A protein and the small-molecule ligand that binds it are described below.
Small molecule (SMILES): CO[C@H]1O[C@H](Cn2cc(CNC(=O)CCC(=O)N[C@@H]3O[C@H](CO)[C@H](O)[C@H](O)[C@H]3O)nn2)[C@@H](O)[C@H](O)[C@H]1O

Sequence of chain 1.B:
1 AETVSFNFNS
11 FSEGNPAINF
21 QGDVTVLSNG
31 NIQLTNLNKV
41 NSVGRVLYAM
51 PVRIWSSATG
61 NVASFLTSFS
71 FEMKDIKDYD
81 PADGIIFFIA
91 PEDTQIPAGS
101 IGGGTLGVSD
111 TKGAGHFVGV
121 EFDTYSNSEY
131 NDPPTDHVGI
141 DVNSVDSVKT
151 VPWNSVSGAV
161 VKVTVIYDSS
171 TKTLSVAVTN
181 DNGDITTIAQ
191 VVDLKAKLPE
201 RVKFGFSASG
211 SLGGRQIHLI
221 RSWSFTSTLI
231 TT

Binding-site contacts:
Ligand atom O3 contacts residue GLY104 of chain 1.B at 3.1 Å (h-bond).
Ligand atom C4 contacts residue SER211 of chain 1.B at 3.7 Å.
Ligand atom O5 contacts residue SER211 of chain 1.B at 3.4 Å (h-bond).
Ligand atom O4 contacts residue ALA82 of chain 1.B at 4.0 Å.
Ligand atom O4 contacts residue ASP83 of chain 1.B at 2.6 Å (salt-bridge).
Ligand atom C3 contacts residue SER211 of chain 1.B at 4.5 Å.
Ligand atom C12 contacts residue LEU212 of chain 1.B at 4.3 Å (hydrophobic).
Ligand atom C6 contacts residue GLY213 of chain 1.B at 4.4 Å.
Ligand atom C3 contacts residue GLY104 of chain 1.B at 4.5 Å.
Ligand atom O2 contacts residue ASN127 of chain 1.B at 3.4 Å (h-bond).
Ligand atom C6 contacts residue GLY214 of chain 1.B at 3.7 Å.
Ligand atom C3 contacts residue TYR125 of chain 1.B at 3.7 Å (hydrophobic).
Ligand atom O3 contacts residue TYR125 of chain 1.B at 4.0 Å.
Ligand atom C2 contacts residue ASN127 of chain 1.B at 4.0 Å.
Ligand atom O6 contacts residue ASP80 of chain 1.B at 3.0 Å (salt-bridge).
Ligand atom C4 contacts residue TYR125 of chain 1.B at 3.8 Å (hydrophobic).
Ligand atom C3 contacts residue ASN127 of chain 1.B at 3.4 Å.
Ligand atom C2 contacts residue SER211 of chain 1.B at 4.1 Å.
Ligand atom O10 contacts residue LEU212 of chain 1.B at 4.3 Å.
Ligand atom O4 contacts residue SER211 of chain 1.B at 2.7 Å (h-bond).
Ligand atom O2 contacts residue GLU129 of chain 1.B at 3.8 Å.
Ligand atom C6 contacts residue SER211 of chain 1.B at 3.9 Å.
Ligand atom C5 contacts residue TYR125 of chain 1.B at 3.6 Å (hydrophobic).
Ligand atom C4 contacts residue ALA82 of chain 1.B at 4.3 Å (hydrophobic).
Ligand atom C5 contacts residue SER211 of chain 1.B at 3.7 Å.
Ligand atom C6 contacts residue TYR125 of chain 1.B at 3.6 Å (hydrophobic).
Ligand atom C11 contacts residue LEU212 of chain 1.B at 4.3 Å (hydrophobic).
Ligand atom O3 contacts residue ASN127 of chain 1.B at 2.8 Å (h-bond).
Ligand atom O3 contacts residue GLY103 of chain 1.B at 3.6 Å.
Ligand atom C6 contacts residue ASP80 of chain 1.B at 3.6 Å.
Ligand atom C1 contacts residue SER211 of chain 1.B at 4.2 Å.
Ligand atom O6 contacts residue TYR125 of chain 1.B at 3.4 Å.
Ligand atom C3 contacts residue ASP83 of chain 1.B at 3.5 Å.
Ligand atom C4 contacts residue ASP83 of chain 1.B at 3.4 Å.
Ligand atom O4 contacts residue GLY103 of chain 1.B at 4.3 Å.
Ligand atom O4 contacts residue GLY214 of chain 1.B at 4.0 Å.
Ligand atom N4 contacts residue LEU212 of chain 1.B at 4.5 Å.
Ligand atom N5 contacts residue LEU212 of chain 1.B at 3.5 Å.
Ligand atom O3 contacts residue ASP83 of chain 1.B at 2.6 Å (salt-bridge).